The protein below binds the small molecule below.
Small molecule (SMILES): O=C(O)C(=O)O

Binding-site contacts:
Ligand atom O5 contacts residue SER121 of chain 1.C at 3.8 Å.
Ligand atom O6 contacts residue ALA122 of chain 1.H at 3.9 Å.
Ligand atom O3 contacts residue ALA122 of chain 1.C at 4.2 Å.
Ligand atom C2 contacts residue LEU150 of chain 1.C at 4.2 Å (hydrophobic).
Ligand atom O3 contacts residue ILE123 of chain 1.C at 4.1 Å.
Ligand atom C1 contacts residue LEU150 of chain 1.C at 4.1 Å (hydrophobic).
Ligand atom O5 contacts residue ALA122 of chain 1.C at 3.5 Å (h-bond).
Ligand atom O6 contacts residue ARG95 of chain 1.I at 2.6 Å (salt-bridge).
Ligand atom C2 contacts residue ARG95 of chain 1.I at 3.7 Å.
Ligand atom O5 contacts residue ARG95 of chain 1.B at 2.8 Å (salt-bridge).
Ligand atom O6 contacts residue ILE123 of chain 1.H at 4.2 Å.
Ligand atom C1 contacts residue ARG95 of chain 1.I at 3.8 Å.
Ligand atom O3 contacts residue ILE119 of chain 1.C at 4.0 Å.
Ligand atom O6 contacts residue ILE119 of chain 1.H at 3.8 Å.
Ligand atom C2 contacts residue SER121 of chain 1.H at 3.8 Å.
Ligand atom O4 contacts residue ILE119 of chain 1.H at 3.8 Å.
Ligand atom O3 contacts residue LEU150 of chain 1.H at 3.6 Å.
Ligand atom O4 contacts residue LEU150 of chain 1.H at 3.6 Å.
Ligand atom O5 contacts residue ILE119 of chain 1.H at 4.0 Å.
Ligand atom C2 contacts residue ILE119 of chain 1.C at 3.5 Å (hydrophobic).
Ligand atom C1 contacts residue ARG95 of chain 1.B at 3.7 Å.
Ligand atom O4 contacts residue ALA122 of chain 1.H at 4.1 Å.
Ligand atom O5 contacts residue ILE119 of chain 1.C at 3.6 Å.
Ligand atom C1 contacts residue ILE119 of chain 1.C at 3.4 Å (hydrophobic).
Ligand atom O3 contacts residue LEU150 of chain 1.C at 3.4 Å.
Ligand atom O3 contacts residue ILE119 of chain 1.H at 3.8 Å.
Ligand atom O4 contacts residue LEU150 of chain 1.C at 3.4 Å.
Ligand atom O6 contacts residue SER121 of chain 1.H at 4.2 Å.
Ligand atom O4 contacts residue ILE119 of chain 1.C at 3.9 Å.
Ligand atom O6 contacts residue ARG95 of chain 1.B at 2.6 Å (salt-bridge).
Ligand atom C1 contacts residue SER121 of chain 1.C at 3.6 Å.
Ligand atom C2 contacts residue ILE119 of chain 1.H at 3.5 Å (hydrophobic).
Ligand atom C2 contacts residue ARG95 of chain 1.B at 3.5 Å.
Ligand atom O3 contacts residue SER121 of chain 1.C at 2.6 Å (h-bond).
Ligand atom O4 contacts residue ILE123 of chain 1.H at 4.2 Å.
Ligand atom O4 contacts residue SER121 of chain 1.H at 2.7 Å (h-bond).
Ligand atom O6 contacts residue ILE119 of chain 1.C at 3.8 Å.
Ligand atom O5 contacts residue ARG95 of chain 1.I at 3.0 Å (salt-bridge).
Ligand atom O5 contacts residue ILE123 of chain 1.C at 4.2 Å.
Ligand atom C1 contacts residue ILE119 of chain 1.H at 3.6 Å (hydrophobic).

Sequence of chain 1.B:
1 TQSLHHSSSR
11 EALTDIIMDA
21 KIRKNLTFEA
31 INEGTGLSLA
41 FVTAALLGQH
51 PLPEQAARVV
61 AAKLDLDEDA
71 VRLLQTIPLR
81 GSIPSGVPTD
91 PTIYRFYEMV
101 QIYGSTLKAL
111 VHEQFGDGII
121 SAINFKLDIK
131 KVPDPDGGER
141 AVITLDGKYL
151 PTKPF

Sequence of chain 1.C:
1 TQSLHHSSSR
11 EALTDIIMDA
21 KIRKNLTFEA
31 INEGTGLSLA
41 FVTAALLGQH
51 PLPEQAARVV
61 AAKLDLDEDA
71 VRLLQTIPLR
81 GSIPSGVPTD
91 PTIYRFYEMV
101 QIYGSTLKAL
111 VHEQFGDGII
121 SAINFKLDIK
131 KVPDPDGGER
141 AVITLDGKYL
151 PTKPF

Sequence of chain 1.I:
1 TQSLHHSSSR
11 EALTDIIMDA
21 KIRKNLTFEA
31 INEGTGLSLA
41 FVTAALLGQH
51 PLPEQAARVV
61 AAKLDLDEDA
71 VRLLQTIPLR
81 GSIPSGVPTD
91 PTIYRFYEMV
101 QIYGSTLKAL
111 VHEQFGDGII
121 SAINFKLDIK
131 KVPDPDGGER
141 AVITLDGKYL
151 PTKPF

Sequence of chain 1.H:
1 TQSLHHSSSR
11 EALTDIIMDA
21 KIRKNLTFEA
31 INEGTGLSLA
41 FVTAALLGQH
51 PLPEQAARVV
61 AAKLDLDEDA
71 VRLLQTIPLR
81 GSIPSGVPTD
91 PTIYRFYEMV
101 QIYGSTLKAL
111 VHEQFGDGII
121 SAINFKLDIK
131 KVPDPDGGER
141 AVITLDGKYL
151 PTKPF